Sequence of chain 1.IA:
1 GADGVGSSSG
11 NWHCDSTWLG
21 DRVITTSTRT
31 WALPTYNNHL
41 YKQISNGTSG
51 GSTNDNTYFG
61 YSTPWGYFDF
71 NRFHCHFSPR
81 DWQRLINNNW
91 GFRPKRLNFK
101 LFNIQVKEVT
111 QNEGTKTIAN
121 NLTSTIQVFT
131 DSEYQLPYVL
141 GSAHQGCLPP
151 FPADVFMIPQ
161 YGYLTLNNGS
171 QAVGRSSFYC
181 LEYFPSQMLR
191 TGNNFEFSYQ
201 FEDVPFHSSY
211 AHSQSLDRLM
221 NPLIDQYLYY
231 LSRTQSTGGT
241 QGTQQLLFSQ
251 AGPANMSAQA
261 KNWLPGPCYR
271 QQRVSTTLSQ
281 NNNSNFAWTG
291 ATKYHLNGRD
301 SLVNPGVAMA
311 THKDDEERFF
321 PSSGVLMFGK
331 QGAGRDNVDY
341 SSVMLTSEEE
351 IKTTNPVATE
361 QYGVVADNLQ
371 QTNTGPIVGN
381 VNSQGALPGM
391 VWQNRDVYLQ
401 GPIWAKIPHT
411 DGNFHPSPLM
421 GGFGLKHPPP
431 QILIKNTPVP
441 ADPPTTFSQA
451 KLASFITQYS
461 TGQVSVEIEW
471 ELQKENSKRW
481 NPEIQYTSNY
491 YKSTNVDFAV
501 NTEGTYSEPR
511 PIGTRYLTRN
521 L

Sequence of chain 1.JA:
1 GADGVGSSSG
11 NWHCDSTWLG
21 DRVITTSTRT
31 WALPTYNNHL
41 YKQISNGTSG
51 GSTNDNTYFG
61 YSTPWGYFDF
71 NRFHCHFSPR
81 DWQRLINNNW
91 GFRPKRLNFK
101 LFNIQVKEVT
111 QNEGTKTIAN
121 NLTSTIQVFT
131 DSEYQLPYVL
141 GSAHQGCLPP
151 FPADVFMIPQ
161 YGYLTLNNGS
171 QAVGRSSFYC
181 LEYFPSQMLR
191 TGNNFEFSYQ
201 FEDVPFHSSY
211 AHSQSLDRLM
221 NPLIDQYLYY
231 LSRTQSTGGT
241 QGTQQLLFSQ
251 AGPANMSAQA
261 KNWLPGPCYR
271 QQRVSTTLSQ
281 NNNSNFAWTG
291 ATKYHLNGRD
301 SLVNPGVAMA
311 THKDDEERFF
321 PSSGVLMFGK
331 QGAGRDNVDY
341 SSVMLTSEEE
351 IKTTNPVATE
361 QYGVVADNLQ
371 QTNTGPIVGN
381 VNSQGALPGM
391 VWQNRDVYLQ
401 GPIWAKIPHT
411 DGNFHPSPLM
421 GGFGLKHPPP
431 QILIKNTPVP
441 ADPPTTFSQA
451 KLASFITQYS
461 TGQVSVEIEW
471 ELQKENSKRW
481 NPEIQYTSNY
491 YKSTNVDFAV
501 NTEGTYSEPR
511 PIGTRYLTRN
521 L

Binding-site contacts:
Ligand atom OP2 contacts residue DC1 of chain 1.YD at 2.5 Å (h-bond).
Ligand atom C2 contacts residue GLY424 of chain 1.IA at 4.1 Å.
Ligand atom N6 contacts residue PRO416 of chain 1.IA at 2.8 Å (h-bond).
Ligand atom N6 contacts residue PRO205 of chain 1.IA at 4.2 Å.
Ligand atom P contacts residue DC1 of chain 1.YD at 1.6 Å.
Ligand atom C8 contacts residue HIS415 of chain 1.IA at 3.3 Å.
Ligand atom C4 contacts residue PRO416 of chain 1.IA at 4.0 Å (hydrophobic).
Ligand atom C5 contacts residue PRO416 of chain 1.IA at 3.2 Å (hydrophobic).
Ligand atom N7 contacts residue PRO416 of chain 1.IA at 3.7 Å.
Ligand atom N3 contacts residue PRO416 of chain 1.IA at 4.1 Å.
Ligand atom C5 contacts residue HIS415 of chain 1.IA at 4.3 Å.
Ligand atom C6 contacts residue PRO416 of chain 1.IA at 2.9 Å (hydrophobic).
Ligand atom C6 contacts residue PRO205 of chain 1.IA at 3.9 Å (hydrophobic).
Ligand atom O4' contacts residue DC1 of chain 1.YD at 4.2 Å.
Ligand atom OP1 contacts residue DC1 of chain 1.YD at 2.5 Å (h-bond).
Ligand atom N1 contacts residue PRO205 of chain 1.IA at 4.0 Å.
Ligand atom N9 contacts residue PRO416 of chain 1.IA at 4.3 Å.
Ligand atom C2 contacts residue PRO205 of chain 1.IA at 4.0 Å (hydrophobic).
Ligand atom C2' contacts residue PRO416 of chain 1.IA at 4.5 Å (hydrophobic).
Ligand atom N1 contacts residue GLY424 of chain 1.IA at 3.9 Å.
Ligand atom N6 contacts residue SER417 of chain 1.IA at 3.5 Å.
Ligand atom C2 contacts residue PRO416 of chain 1.IA at 4.2 Å (hydrophobic).
Ligand atom N3 contacts residue PRO205 of chain 1.IA at 4.4 Å.
Ligand atom N6 contacts residue ASN394 of chain 1.IA at 4.3 Å.
Ligand atom N1 contacts residue PRO416 of chain 1.IA at 3.4 Å (h-bond).
Ligand atom O5' contacts residue DC1 of chain 1.YD at 2.5 Å (h-bond).
Ligand atom C5' contacts residue DC1 of chain 1.YD at 3.8 Å.
Ligand atom N7 contacts residue HIS415 of chain 1.IA at 3.0 Å (h-bond).
Ligand atom C5 contacts residue PRO205 of chain 1.IA at 4.2 Å (hydrophobic).
Ligand atom OP2 contacts residue ASP411 of chain 1.JA at 4.2 Å.
Ligand atom C8 contacts residue PRO416 of chain 1.IA at 4.5 Å (hydrophobic).

This small molecule binds to this protein.
Small molecule (SMILES): Nc1ncnc2c1ncn2[C@H]1C[C@H](O)[C@@H](COP(=O)(O)O)O1